The small molecule below binds the protein below.
Small molecule (SMILES): CC(=O)N[C@@H]1[C@@H](O)[C@H](O)[C@@H](CO)O[C@H]1O

Binding-site contacts:
Ligand atom O5 contacts residue CYS284 of chain 1.G at 4.3 Å.
Ligand atom O5 contacts residue CYS275 of chain 1.G at 4.2 Å.
Ligand atom C6 contacts residue GLY283 of chain 1.G at 4.3 Å.
Ligand atom O5 contacts residue THR274 of chain 1.G at 4.2 Å.
Ligand atom O7 contacts residue GLN269 of chain 1.G at 3.9 Å.
Ligand atom O6 contacts residue CYS284 of chain 1.G at 3.9 Å.
Ligand atom N2 contacts residue ASN272 of chain 1.G at 3.0 Å (h-bond).
Ligand atom C1 contacts residue THR274 of chain 1.G at 3.8 Å.
Ligand atom C2 contacts residue ASN272 of chain 1.G at 2.5 Å.
Ligand atom O5 contacts residue ASN272 of chain 1.G at 2.3 Å (h-bond).
Ligand atom O7 contacts residue ASN272 of chain 1.G at 3.1 Å (h-bond).
Ligand atom C1 contacts residue ASN272 of chain 1.G at 1.4 Å.
Ligand atom C7 contacts residue ASN272 of chain 1.G at 3.3 Å.
Ligand atom C3 contacts residue ASN272 of chain 1.G at 3.8 Å.
Ligand atom O6 contacts residue GLY283 of chain 1.G at 3.4 Å (h-bond).
Ligand atom O7 contacts residue THR268 of chain 1.G at 3.2 Å (h-bond).
Ligand atom C4 contacts residue ASN272 of chain 1.G at 4.2 Å.
Ligand atom C5 contacts residue ASN272 of chain 1.G at 3.6 Å.
Ligand atom C7 contacts residue THR268 of chain 1.G at 4.3 Å.
Ligand atom C6 contacts residue CYS284 of chain 1.G at 4.0 Å (hydrophobic).

Sequence of chain 1.G:
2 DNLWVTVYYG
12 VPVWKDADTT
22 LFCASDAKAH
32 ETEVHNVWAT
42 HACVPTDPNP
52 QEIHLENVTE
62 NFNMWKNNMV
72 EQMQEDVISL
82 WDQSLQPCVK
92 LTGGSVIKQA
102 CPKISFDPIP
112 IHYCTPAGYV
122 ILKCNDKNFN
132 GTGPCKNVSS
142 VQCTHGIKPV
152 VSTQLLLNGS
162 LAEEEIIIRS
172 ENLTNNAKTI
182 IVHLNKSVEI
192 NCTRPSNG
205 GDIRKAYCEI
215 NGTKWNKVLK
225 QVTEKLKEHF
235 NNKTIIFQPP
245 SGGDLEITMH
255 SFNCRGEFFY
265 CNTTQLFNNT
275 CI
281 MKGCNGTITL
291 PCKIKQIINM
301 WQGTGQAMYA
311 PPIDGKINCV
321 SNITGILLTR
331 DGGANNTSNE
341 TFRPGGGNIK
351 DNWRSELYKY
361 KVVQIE